Sequence of chain 1.HA:
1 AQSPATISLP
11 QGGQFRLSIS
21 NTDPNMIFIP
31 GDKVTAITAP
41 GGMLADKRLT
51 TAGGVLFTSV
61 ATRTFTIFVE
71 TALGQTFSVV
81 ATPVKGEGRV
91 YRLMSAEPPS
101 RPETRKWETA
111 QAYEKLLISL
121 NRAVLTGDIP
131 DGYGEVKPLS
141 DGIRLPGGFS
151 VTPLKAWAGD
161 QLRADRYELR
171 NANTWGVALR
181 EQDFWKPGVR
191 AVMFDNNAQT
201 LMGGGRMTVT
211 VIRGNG

Sequence of chain 1.DA:
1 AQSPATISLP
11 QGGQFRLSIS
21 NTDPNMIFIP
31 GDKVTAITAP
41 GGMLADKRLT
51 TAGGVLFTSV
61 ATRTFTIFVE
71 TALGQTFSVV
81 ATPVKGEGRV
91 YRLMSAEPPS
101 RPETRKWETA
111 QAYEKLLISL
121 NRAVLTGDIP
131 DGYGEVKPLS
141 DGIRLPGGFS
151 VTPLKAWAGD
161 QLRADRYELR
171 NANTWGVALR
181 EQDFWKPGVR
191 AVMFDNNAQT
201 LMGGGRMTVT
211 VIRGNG

This protein binds this small molecule.
Small molecule (SMILES): CSCC[C@H](NC(=O)CNC(=O)[C@@H]1CCCN1)C(=O)N[C@@H](CCSC)C(=O)N[C@@H](CC(=O)O)C(=O)N[C@@H](CO)C(=O)N[C@@H](CCC(N)=O)C(=O)N[C@@H](CCC(=O)O)C(=O)N[C@@H](Cc1ccccc1)C(=O)N[C@H](C=O)CO

Binding-site contacts:
Ligand atom OE1 contacts residue LYS47 of chain 1.DA at 3.0 Å.
Ligand atom O contacts residue ILE37 of chain 1.DA at 3.6 Å.
Ligand atom O contacts residue THR35 of chain 1.DA at 3.8 Å.
Ligand atom CA contacts residue ASP46 of chain 1.HA at 3.7 Å.
Ligand atom CG contacts residue MET43 of chain 1.DA at 3.5 Å (hydrophobic).
Ligand atom CD2 contacts residue THR35 of chain 1.DA at 3.6 Å.
Ligand atom O contacts residue ILE37 of chain 1.DA at 3.2 Å (h-bond).
Ligand atom CD2 contacts residue LEU49 of chain 1.DA at 3.7 Å (hydrophobic).
Ligand atom CG contacts residue THR35 of chain 1.DA at 3.7 Å.
Ligand atom CB contacts residue ALA39 of chain 1.DA at 3.8 Å (hydrophobic).
Ligand atom C contacts residue THR35 of chain 1.DA at 3.3 Å.
Ligand atom CB contacts residue THR35 of chain 1.DA at 3.6 Å.
Ligand atom CG contacts residue THR35 of chain 1.DA at 4.0 Å.
Ligand atom O contacts residue ALA39 of chain 1.DA at 3.6 Å (h-bond).
Ligand atom CG contacts residue PRO40 of chain 1.DA at 3.5 Å (hydrophobic).
Ligand atom CZ contacts residue VAL55 of chain 1.DA at 3.6 Å (hydrophobic).
Ligand atom N contacts residue ILE37 of chain 1.DA at 3.3 Å (h-bond).
Ligand atom CA contacts residue ILE37 of chain 1.DA at 3.4 Å (hydrophobic).
Ligand atom C contacts residue ILE37 of chain 1.DA at 3.9 Å (hydrophobic).
Ligand atom SD contacts residue THR38 of chain 1.DA at 3.9 Å.
Ligand atom OD2 contacts residue MET43 of chain 1.DA at 3.0 Å (h-bond).
Ligand atom O contacts residue THR58 of chain 1.HA at 3.4 Å.
Ligand atom CE contacts residue ASP46 of chain 1.HA at 3.2 Å.
Ligand atom O contacts residue ALA36 of chain 1.DA at 3.0 Å.
Ligand atom OD2 contacts residue ALA39 of chain 1.DA at 3.0 Å (h-bond).
Ligand atom CE contacts residue ARG48 of chain 1.HA at 3.7 Å.
Ligand atom N contacts residue ASP46 of chain 1.HA at 3.5 Å (salt-bridge).
Ligand atom OG contacts residue THR38 of chain 1.DA at 3.3 Å (h-bond).
Ligand atom OD1 contacts residue MET43 of chain 1.DA at 3.2 Å (h-bond).
Ligand atom CA contacts residue THR35 of chain 1.DA at 3.6 Å.
Ligand atom O contacts residue MET43 of chain 1.DA at 3.5 Å.
Ligand atom CG contacts residue ALA39 of chain 1.DA at 3.7 Å (hydrophobic).
Ligand atom CB contacts residue LEU49 of chain 1.DA at 3.8 Å (hydrophobic).
Ligand atom CA contacts residue THR35 of chain 1.DA at 3.2 Å.
Ligand atom CA contacts residue THR38 of chain 1.DA at 3.9 Å.
Ligand atom CD2 contacts residue VAL34 of chain 1.DA at 3.6 Å (hydrophobic).
Ligand atom CB contacts residue THR38 of chain 1.DA at 3.9 Å.
Ligand atom O contacts residue THR38 of chain 1.DA at 3.4 Å.
Ligand atom CE2 contacts residue VAL55 of chain 1.DA at 3.5 Å (hydrophobic).
Ligand atom N contacts residue THR35 of chain 1.DA at 2.5 Å (h-bond).